This protein binds this small molecule.
Small molecule (SMILES): CSCC[C@H](N)C(=O)O

Sequence of chain 1.A:
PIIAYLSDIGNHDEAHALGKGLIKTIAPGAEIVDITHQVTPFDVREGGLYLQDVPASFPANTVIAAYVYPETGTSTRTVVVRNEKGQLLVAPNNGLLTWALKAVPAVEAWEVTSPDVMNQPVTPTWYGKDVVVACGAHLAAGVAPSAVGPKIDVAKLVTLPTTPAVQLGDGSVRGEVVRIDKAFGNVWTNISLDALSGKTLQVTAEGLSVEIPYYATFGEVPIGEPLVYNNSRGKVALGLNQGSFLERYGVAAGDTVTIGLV

Binding-site contacts:
Ligand atom SD contacts residue PHE187 of chain 2.A at 3.2 Å.
Ligand atom CE contacts residue ASP184 of chain 2.A at 2.3 Å.
Ligand atom CB contacts residue THR128 of chain 1.A at 3.2 Å.
Ligand atom CA contacts residue TRP191 of chain 2.A at 3.8 Å (hydrophobic).
Ligand atom CA contacts residue THR128 of chain 1.A at 4.2 Å.
Ligand atom N contacts residue ARG242 of chain 2.A at 4.2 Å.
Ligand atom O contacts residue THR128 of chain 1.A at 2.8 Å (h-bond).
Ligand atom CB contacts residue TRP129 of chain 1.A at 4.0 Å (hydrophobic).
Ligand atom CE contacts residue PHE227 of chain 2.A at 4.4 Å (hydrophobic).
Ligand atom CG contacts residue PHE227 of chain 2.A at 4.3 Å (hydrophobic).
Ligand atom CG contacts residue THR128 of chain 1.A at 3.2 Å.
Ligand atom OXT contacts residue ASP184 of chain 2.A at 3.9 Å.
Ligand atom O contacts residue SER241 of chain 2.A at 2.8 Å (h-bond).
Ligand atom O contacts residue TYR238 of chain 2.A at 4.1 Å.
Ligand atom OXT contacts residue TYR238 of chain 2.A at 3.1 Å (h-bond).
Ligand atom CE contacts residue ASN189 of chain 2.A at 2.9 Å.
Ligand atom C contacts residue ASN240 of chain 2.A at 4.0 Å.
Ligand atom C contacts residue SER241 of chain 2.A at 3.5 Å.
Ligand atom OXT contacts residue THR128 of chain 1.A at 4.3 Å.
Ligand atom C contacts residue THR128 of chain 1.A at 3.5 Å.
Ligand atom CA contacts residue ASP184 of chain 2.A at 4.5 Å.
Ligand atom OXT contacts residue PHE227 of chain 2.A at 4.2 Å.
Ligand atom N contacts residue TRP191 of chain 2.A at 3.8 Å.
Ligand atom C contacts residue TYR238 of chain 2.A at 4.2 Å (hydrophobic).
Ligand atom CE contacts residue 5CD1 of chain 1.C at 3.4 Å.
Ligand atom CB contacts residue SER241 of chain 2.A at 4.0 Å.
Ligand atom CE contacts residue PHE187 of chain 2.A at 3.3 Å (hydrophobic).
Ligand atom N contacts residue SER241 of chain 2.A at 2.0 Å (h-bond).
Ligand atom CA contacts residue SER241 of chain 2.A at 3.2 Å.
Ligand atom N contacts residue TRP129 of chain 1.A at 3.7 Å.
Ligand atom O contacts residue TRP191 of chain 2.A at 4.4 Å.
Ligand atom C contacts residue TRP191 of chain 2.A at 3.8 Å (hydrophobic).
Ligand atom CG contacts residue 5CD1 of chain 1.C at 3.6 Å.
Ligand atom OXT contacts residue ASN189 of chain 2.A at 4.1 Å.
Ligand atom O contacts residue ASN240 of chain 2.A at 3.4 Å.
Ligand atom OXT contacts residue TRP191 of chain 2.A at 3.4 Å (h-bond).
Ligand atom SD contacts residue 5CD1 of chain 1.C at 3.5 Å.
Ligand atom OXT contacts residue ASN240 of chain 2.A at 4.0 Å.
Ligand atom SD contacts residue ASP184 of chain 2.A at 3.6 Å.

Sequence of chain 2.A:
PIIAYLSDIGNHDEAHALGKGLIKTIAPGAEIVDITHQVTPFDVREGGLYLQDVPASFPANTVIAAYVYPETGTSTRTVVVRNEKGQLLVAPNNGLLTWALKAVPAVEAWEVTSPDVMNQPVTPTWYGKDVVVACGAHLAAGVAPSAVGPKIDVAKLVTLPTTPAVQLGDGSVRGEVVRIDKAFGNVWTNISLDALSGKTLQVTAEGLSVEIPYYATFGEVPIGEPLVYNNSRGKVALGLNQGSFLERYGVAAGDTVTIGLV